Sequence of chain 2.B:
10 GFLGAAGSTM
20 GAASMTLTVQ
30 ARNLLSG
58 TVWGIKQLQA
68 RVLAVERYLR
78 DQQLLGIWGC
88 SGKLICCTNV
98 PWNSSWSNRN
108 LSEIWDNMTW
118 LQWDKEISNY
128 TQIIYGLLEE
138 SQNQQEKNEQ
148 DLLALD

Binding-site contacts:
Ligand atom C5 contacts residue ASN126 of chain 2.B at 3.6 Å.
Ligand atom C7 contacts residue GLU123 of chain 2.B at 4.3 Å.
Ligand atom C7 contacts residue ASN126 of chain 2.B at 3.9 Å.
Ligand atom C3 contacts residue ASN126 of chain 2.B at 3.8 Å.
Ligand atom N2 contacts residue GLU123 of chain 2.B at 4.0 Å.
Ligand atom C2 contacts residue ASN126 of chain 2.B at 2.5 Å.
Ligand atom C4 contacts residue ASN126 of chain 2.B at 4.2 Å.
Ligand atom C1 contacts residue ASN126 of chain 2.B at 1.4 Å.
Ligand atom O7 contacts residue ASN126 of chain 2.B at 4.3 Å.
Ligand atom N2 contacts residue ASN126 of chain 2.B at 2.9 Å (h-bond).
Ligand atom C8 contacts residue GLU123 of chain 2.B at 3.5 Å.
Ligand atom O7 contacts residue TYR127 of chain 2.B at 4.5 Å.
Ligand atom O5 contacts residue ASN126 of chain 2.B at 2.4 Å (h-bond).

This protein binds this small molecule.
Small molecule (SMILES): CC(=O)N[C@@H]1[C@@H](O)[C@H](O)[C@@H](CO)O[C@H]1O